Binding-site contacts:
Ligand atom CM2 contacts residue PRO277 of chain 1.HB at 3.5 Å (hydrophobic).
Ligand atom C7 contacts residue PRO277 of chain 1.HB at 3.6 Å (hydrophobic).
Ligand atom O4 contacts residue TYR285 of chain 1.HB at 3.2 Å.
Ligand atom C5 contacts residue ILE153 of chain 1.HB at 3.3 Å (hydrophobic).
Ligand atom CM2 contacts residue ILE275 of chain 1.HB at 3.6 Å (hydrophobic).
Ligand atom CM2 contacts residue GLY149 of chain 1.HB at 3.7 Å.
Ligand atom O4 contacts residue HIS237 of chain 1.YA at 2.7 Å (h-bond).
Ligand atom C30 contacts residue LEU188 of chain 1.HB at 3.7 Å (hydrophobic).
Ligand atom C17 contacts residue VAL132 of chain 1.HB at 3.5 Å (hydrophobic).
Ligand atom C3 contacts residue VAL152 of chain 1.HB at 3.7 Å (hydrophobic).
Ligand atom CM5 contacts residue TYR285 of chain 1.HB at 3.5 Å (hydrophobic).
Ligand atom C27 contacts residue TRP170 of chain 1.HB at 3.6 Å (hydrophobic).
Ligand atom C7 contacts residue PHE281 of chain 1.HB at 3.7 Å (hydrophobic).
Ligand atom C33 contacts residue ILE135 of chain 1.YA at 3.5 Å (hydrophobic).
Ligand atom C34 contacts residue ILE135 of chain 1.YA at 3.6 Å (hydrophobic).
Ligand atom C1 contacts residue ILE153 of chain 1.HB at 3.6 Å (hydrophobic).
Ligand atom C6 contacts residue ILE153 of chain 1.HB at 3.3 Å (hydrophobic).
Ligand atom O3 contacts residue VAL152 of chain 1.HB at 3.2 Å.
Ligand atom O2 contacts residue GLY149 of chain 1.HB at 3.2 Å.
Ligand atom O4 contacts residue VAL152 of chain 1.HB at 3.7 Å.
Ligand atom C15 contacts residue VAL132 of chain 1.HB at 3.6 Å (hydrophobic).
Ligand atom C5 contacts residue TYR285 of chain 1.HB at 3.7 Å (hydrophobic).
Ligand atom O1 contacts residue PRO277 of chain 1.HB at 3.0 Å.
Ligand atom C4 contacts residue ILE153 of chain 1.HB at 3.5 Å (hydrophobic).
Ligand atom C6 contacts residue PRO277 of chain 1.HB at 3.4 Å (hydrophobic).
Ligand atom CM2 contacts residue VAL276 of chain 1.HB at 3.3 Å (hydrophobic).
Ligand atom C25 contacts residue LEU171 of chain 1.HB at 3.5 Å (hydrophobic).
Ligand atom C25 contacts residue LEU188 of chain 1.HB at 3.5 Å (hydrophobic).
Ligand atom C41 contacts residue LEU134 of chain 1.YA at 3.7 Å (hydrophobic).
Ligand atom C11 contacts residue ILE153 of chain 1.HB at 3.7 Å (hydrophobic).
Ligand atom C4 contacts residue TYR285 of chain 1.HB at 3.4 Å (hydrophobic).
Ligand atom C12 contacts residue ILE153 of chain 1.HB at 3.4 Å (hydrophobic).
Ligand atom C3 contacts residue ILE153 of chain 1.HB at 3.7 Å (hydrophobic).
Ligand atom C1 contacts residue PRO277 of chain 1.HB at 3.3 Å (hydrophobic).
Ligand atom C27 contacts residue MET138 of chain 1.YA at 3.6 Å (hydrophobic).
Ligand atom CM3 contacts residue TYR285 of chain 1.HB at 3.6 Å (hydrophobic).
Ligand atom O3 contacts residue HIS237 of chain 1.YA at 3.7 Å.
Ligand atom C16 contacts residue ILE153 of chain 1.HB at 3.5 Å (hydrophobic).
Ligand atom C37 contacts residue LEU134 of chain 1.YA at 3.7 Å (hydrophobic).
Ligand atom C8 contacts residue ILE153 of chain 1.HB at 3.5 Å (hydrophobic).

Sequence of chain 1.XA:
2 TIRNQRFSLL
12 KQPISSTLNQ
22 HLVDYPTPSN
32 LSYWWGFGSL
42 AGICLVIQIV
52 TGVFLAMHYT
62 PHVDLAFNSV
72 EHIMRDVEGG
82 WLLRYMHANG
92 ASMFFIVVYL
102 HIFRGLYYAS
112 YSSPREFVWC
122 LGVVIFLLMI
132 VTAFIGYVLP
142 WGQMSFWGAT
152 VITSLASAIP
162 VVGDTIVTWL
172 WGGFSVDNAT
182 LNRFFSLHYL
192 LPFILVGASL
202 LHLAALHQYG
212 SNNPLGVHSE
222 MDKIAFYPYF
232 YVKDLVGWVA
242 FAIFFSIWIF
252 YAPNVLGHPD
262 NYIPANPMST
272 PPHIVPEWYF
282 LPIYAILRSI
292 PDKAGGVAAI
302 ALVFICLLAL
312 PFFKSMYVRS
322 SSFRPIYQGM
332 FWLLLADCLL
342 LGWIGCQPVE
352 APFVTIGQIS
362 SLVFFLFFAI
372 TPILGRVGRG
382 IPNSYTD

Sequence of chain 1.YA:
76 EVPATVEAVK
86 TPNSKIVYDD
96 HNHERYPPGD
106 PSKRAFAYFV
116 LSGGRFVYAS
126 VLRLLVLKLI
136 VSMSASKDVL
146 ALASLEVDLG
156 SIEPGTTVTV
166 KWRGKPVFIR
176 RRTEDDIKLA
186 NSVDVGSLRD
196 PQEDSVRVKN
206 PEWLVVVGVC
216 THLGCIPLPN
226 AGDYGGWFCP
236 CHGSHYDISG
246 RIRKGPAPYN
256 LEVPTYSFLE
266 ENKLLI

Sequence of chain 1.HB:
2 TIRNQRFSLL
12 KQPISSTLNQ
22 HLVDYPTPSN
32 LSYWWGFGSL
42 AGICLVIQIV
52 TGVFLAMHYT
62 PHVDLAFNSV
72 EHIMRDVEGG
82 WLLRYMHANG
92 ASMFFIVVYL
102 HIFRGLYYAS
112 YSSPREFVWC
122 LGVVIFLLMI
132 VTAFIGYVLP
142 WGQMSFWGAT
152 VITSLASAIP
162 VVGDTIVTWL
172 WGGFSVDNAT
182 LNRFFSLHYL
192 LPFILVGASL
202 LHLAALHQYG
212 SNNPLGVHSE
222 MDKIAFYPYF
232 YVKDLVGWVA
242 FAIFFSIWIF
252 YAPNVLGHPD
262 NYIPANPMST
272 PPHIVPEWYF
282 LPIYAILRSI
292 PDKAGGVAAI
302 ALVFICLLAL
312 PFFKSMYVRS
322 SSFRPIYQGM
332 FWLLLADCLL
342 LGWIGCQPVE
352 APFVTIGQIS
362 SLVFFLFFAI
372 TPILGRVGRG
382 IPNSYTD

The small molecule below binds the protein below.
Small molecule (SMILES): COC1=C(OC)C(=O)C(C/C=C(\C)CC/C=C(\C)CC/C=C(\C)CC/C=C(\C)CC/C=C(\C)CC/C=C(\C)CCC=C(C)C)=C(C)C1=O